Sequence of chain 1.D:
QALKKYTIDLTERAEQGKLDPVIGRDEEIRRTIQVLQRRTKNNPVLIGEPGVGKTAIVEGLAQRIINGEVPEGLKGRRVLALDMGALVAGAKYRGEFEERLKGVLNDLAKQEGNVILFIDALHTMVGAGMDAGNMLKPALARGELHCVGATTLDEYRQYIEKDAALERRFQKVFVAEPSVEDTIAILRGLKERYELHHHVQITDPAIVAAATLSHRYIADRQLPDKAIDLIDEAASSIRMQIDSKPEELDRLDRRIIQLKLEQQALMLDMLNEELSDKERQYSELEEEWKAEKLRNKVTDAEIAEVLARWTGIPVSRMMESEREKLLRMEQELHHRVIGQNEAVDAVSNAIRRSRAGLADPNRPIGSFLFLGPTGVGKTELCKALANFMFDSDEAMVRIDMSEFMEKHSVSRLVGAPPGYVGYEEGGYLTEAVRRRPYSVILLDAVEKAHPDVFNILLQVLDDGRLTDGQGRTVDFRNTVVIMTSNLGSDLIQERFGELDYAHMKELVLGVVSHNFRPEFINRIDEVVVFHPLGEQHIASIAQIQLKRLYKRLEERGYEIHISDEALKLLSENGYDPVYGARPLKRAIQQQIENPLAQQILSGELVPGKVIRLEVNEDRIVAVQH

Binding-site contacts:
Ligand atom C6 contacts residue ILE571 of chain 1.D at 3.7 Å (hydrophobic).
Ligand atom PG contacts residue ARG756 of chain 1.C at 3.5 Å.
Ligand atom S1G contacts residue GLU752 of chain 1.C at 3.8 Å.
Ligand atom O2A contacts residue GLY610 of chain 1.D at 3.0 Å (h-bond).
Ligand atom S1G contacts residue THR607 of chain 1.D at 1.8 Å.
Ligand atom N9 contacts residue ALA814 of chain 1.D at 3.5 Å.
Ligand atom C2 contacts residue ILE774 of chain 1.D at 3.7 Å (hydrophobic).
Ligand atom O2G contacts residue ARG756 of chain 1.C at 2.7 Å (salt-bridge).
Ligand atom C2' contacts residue GLU613 of chain 1.D at 3.6 Å.
Ligand atom N1 contacts residue ARG569 of chain 1.D at 3.7 Å.
Ligand atom O1B contacts residue MG1 of chain 1.U at 2.7 Å.
Ligand atom O2A contacts residue LYS611 of chain 1.D at 2.7 Å (salt-bridge).
Ligand atom PG contacts residue ARG815 of chain 1.D at 3.8 Å.
Ligand atom N7 contacts residue GLY610 of chain 1.D at 3.2 Å (h-bond).
Ligand atom C8 contacts residue ALA814 of chain 1.D at 3.5 Å (hydrophobic).
Ligand atom O3G contacts residue ARG756 of chain 1.C at 3.4 Å (salt-bridge).
Ligand atom O1A contacts residue MG1 of chain 1.U at 3.2 Å.
Ligand atom O3A contacts residue GLY608 of chain 1.D at 3.4 Å (h-bond).
Ligand atom C1' contacts residue ALA814 of chain 1.D at 3.8 Å (hydrophobic).
Ligand atom C8 contacts residue GLY610 of chain 1.D at 3.5 Å.
Ligand atom N3 contacts residue ILE774 of chain 1.D at 3.8 Å.
Ligand atom N1 contacts residue ILE774 of chain 1.D at 3.6 Å.
Ligand atom N1 contacts residue ILE571 of chain 1.D at 3.5 Å (h-bond).
Ligand atom N6 contacts residue ILE571 of chain 1.D at 2.6 Å (h-bond).
Ligand atom O2' contacts residue GLN778 of chain 1.D at 3.2 Å (h-bond).
Ligand atom C2 contacts residue ARG569 of chain 1.D at 3.6 Å.
Ligand atom O3A contacts residue ARG815 of chain 1.D at 3.5 Å (salt-bridge).
Ligand atom O3B contacts residue THR607 of chain 1.D at 3.4 Å.
Ligand atom O2A contacts residue THR612 of chain 1.D at 3.5 Å (h-bond).
Ligand atom O2B contacts residue LYS611 of chain 1.D at 3.2 Å.
Ligand atom O2G contacts residue ARG815 of chain 1.D at 2.9 Å (salt-bridge).
Ligand atom O1A contacts residue THR612 of chain 1.D at 3.3 Å.
Ligand atom O1B contacts residue THR612 of chain 1.D at 3.8 Å.
Ligand atom C3' contacts residue GLU613 of chain 1.D at 3.7 Å.
Ligand atom PG contacts residue THR607 of chain 1.D at 3.6 Å.
Ligand atom C8 contacts residue GLY608 of chain 1.D at 3.8 Å.
Ligand atom O1A contacts residue ARG815 of chain 1.D at 3.9 Å.
Ligand atom O3B contacts residue GLY608 of chain 1.D at 3.4 Å (h-bond).
Ligand atom O3' contacts residue LYS818 of chain 1.D at 3.1 Å (salt-bridge).
Ligand atom N7 contacts residue VAL609 of chain 1.D at 3.2 Å.

Sequence of chain 1.C:
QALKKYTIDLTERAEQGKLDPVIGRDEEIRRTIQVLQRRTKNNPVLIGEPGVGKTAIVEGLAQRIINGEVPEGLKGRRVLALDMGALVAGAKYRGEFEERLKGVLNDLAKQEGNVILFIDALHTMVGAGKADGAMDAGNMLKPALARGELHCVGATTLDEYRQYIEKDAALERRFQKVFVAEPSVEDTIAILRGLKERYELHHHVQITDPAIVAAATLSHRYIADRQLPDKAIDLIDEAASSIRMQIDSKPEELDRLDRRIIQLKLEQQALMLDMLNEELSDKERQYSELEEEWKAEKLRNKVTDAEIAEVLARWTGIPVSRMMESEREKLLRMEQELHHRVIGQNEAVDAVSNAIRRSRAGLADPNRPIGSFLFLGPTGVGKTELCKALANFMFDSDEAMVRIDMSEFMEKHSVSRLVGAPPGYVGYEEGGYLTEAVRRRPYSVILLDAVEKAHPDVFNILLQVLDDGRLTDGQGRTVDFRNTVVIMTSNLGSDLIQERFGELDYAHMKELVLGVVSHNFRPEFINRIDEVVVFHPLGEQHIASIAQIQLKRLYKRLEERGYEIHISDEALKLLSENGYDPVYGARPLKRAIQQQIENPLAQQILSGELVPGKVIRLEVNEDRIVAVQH

The small molecule below binds the protein below.
Small molecule (SMILES): Nc1ncnc2c1ncn2[C@@H]1O[C@H](COP(=O)(O)OP(=O)(O)OP(O)(O)=S)[C@@H](O)[C@H]1O